Binding-site contacts:
Ligand atom C7 contacts residue ASP197 of chain 1.B at 3.1 Å.
Ligand atom N2 contacts residue ARG162 of chain 1.B at 4.4 Å.
Ligand atom O1 contacts residue PRO160 of chain 1.B at 4.3 Å.
Ligand atom C8 contacts residue ARG251 of chain 1.B at 3.7 Å.
Ligand atom C4 contacts residue ARG156 of chain 1.B at 4.2 Å.
Ligand atom C2 contacts residue ILE163 of chain 1.B at 3.9 Å (hydrophobic).
Ligand atom C11 contacts residue ARG251 of chain 1.B at 4.3 Å.
Ligand atom C2 contacts residue ARG162 of chain 1.B at 3.9 Å.
Ligand atom C5 contacts residue ASP197 of chain 1.B at 3.3 Å.
Ligand atom C5 contacts residue ASN195 of chain 1.B at 4.5 Å.
Ligand atom C2 contacts residue ASP161 of chain 1.B at 4.3 Å.
Ligand atom C1 contacts residue PRO160 of chain 1.B at 4.0 Å (hydrophobic).
Ligand atom C1 contacts residue ILE163 of chain 1.B at 4.4 Å (hydrophobic).
Ligand atom C6 contacts residue ARG156 of chain 1.B at 3.4 Å.
Ligand atom C6 contacts residue THR196 of chain 1.B at 4.4 Å.
Ligand atom C7 contacts residue ARG162 of chain 1.B at 3.8 Å.
Ligand atom N1 contacts residue ARG251 of chain 1.B at 4.1 Å.
Ligand atom C4 contacts residue ASP197 of chain 1.B at 3.4 Å.
Ligand atom C10 contacts residue PRO160 of chain 1.B at 4.4 Å (hydrophobic).
Ligand atom C6 contacts residue ASP197 of chain 1.B at 3.5 Å.
Ligand atom C8 contacts residue ASP161 of chain 1.B at 4.3 Å.
Ligand atom C1 contacts residue ARG162 of chain 1.B at 3.3 Å.
Ligand atom O1 contacts residue ASP161 of chain 1.B at 3.2 Å (salt-bridge).
Ligand atom C6 contacts residue GLU194 of chain 1.B at 4.1 Å.
Ligand atom C2 contacts residue ASP197 of chain 1.B at 3.7 Å.
Ligand atom C7 contacts residue MET164 of chain 1.B at 3.5 Å (hydrophobic).
Ligand atom C6 contacts residue ASN195 of chain 1.B at 4.1 Å.
Ligand atom O1 contacts residue ARG251 of chain 1.B at 3.2 Å (salt-bridge).
Ligand atom N1 contacts residue ASP197 of chain 1.B at 4.3 Å.
Ligand atom C9 contacts residue GLY410 of chain 1.A at 4.5 Å.
Ligand atom C8 contacts residue PRO160 of chain 1.B at 4.5 Å (hydrophobic).
Ligand atom N2 contacts residue ASP197 of chain 1.B at 2.6 Å (salt-bridge).
Ligand atom C3 contacts residue ASP197 of chain 1.B at 3.7 Å.
Ligand atom C11 contacts residue GLU411 of chain 1.A at 3.8 Å.
Ligand atom C11 contacts residue GLY410 of chain 1.A at 3.7 Å.
Ligand atom C2 contacts residue ARG251 of chain 1.B at 4.0 Å.
Ligand atom C1 contacts residue ASP197 of chain 1.B at 3.3 Å.
Ligand atom C5 contacts residue ARG156 of chain 1.B at 3.6 Å.
Ligand atom C7 contacts residue ARG156 of chain 1.B at 4.1 Å.
Ligand atom C7 contacts residue ASN195 of chain 1.B at 3.6 Å.

Sequence of chain 1.B:
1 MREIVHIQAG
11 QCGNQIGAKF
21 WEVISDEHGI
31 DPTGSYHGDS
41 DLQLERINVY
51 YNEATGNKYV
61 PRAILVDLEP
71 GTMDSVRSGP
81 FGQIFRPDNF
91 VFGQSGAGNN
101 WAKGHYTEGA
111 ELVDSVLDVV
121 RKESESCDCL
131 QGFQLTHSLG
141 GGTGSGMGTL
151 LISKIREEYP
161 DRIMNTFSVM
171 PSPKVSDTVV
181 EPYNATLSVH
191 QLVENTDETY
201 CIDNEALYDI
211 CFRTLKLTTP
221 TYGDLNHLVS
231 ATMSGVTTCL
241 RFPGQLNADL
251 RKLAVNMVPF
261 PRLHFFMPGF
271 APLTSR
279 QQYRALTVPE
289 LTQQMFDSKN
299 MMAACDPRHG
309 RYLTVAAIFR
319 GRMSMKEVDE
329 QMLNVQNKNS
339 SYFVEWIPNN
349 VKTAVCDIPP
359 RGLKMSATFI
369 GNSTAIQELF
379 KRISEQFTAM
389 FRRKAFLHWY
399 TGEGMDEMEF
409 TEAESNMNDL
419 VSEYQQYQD

A protein and the small-molecule ligand that binds it are described below.
Small molecule (SMILES): CC(C)C(=O)N1CCN(C(C)C)CC1

Sequence of chain 1.A:
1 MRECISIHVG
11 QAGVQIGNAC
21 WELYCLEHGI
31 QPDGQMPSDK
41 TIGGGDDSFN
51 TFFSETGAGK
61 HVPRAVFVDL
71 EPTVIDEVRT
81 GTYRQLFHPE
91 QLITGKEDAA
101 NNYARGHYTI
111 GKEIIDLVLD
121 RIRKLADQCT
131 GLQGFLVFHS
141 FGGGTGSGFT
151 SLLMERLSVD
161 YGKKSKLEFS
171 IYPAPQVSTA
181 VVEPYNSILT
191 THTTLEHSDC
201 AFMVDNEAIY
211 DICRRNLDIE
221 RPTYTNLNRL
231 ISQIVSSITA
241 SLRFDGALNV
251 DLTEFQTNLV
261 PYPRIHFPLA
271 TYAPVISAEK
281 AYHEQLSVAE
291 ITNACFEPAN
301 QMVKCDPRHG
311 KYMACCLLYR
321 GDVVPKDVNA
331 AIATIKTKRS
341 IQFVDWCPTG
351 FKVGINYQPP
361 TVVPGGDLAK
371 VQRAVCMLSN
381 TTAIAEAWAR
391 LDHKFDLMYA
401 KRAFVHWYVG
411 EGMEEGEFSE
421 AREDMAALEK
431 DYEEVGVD